Binding-site contacts:
Ligand atom C7 contacts residue GLU462 of chain 1.C at 3.2 Å.
Ligand atom O5 contacts residue THR233 of chain 1.A at 3.8 Å.
Ligand atom N2 contacts residue GLU462 of chain 1.C at 3.9 Å.
Ligand atom C1 contacts residue THR233 of chain 1.A at 4.0 Å.
Ligand atom O7 contacts residue GLU462 of chain 1.C at 2.9 Å (salt-bridge).
Ligand atom C4 contacts residue ASN231 of chain 1.A at 4.2 Å.
Ligand atom C6 contacts residue THR106 of chain 1.A at 4.1 Å.
Ligand atom C8 contacts residue LEU458 of chain 1.C at 4.0 Å (hydrophobic).
Ligand atom C2 contacts residue ASN231 of chain 1.A at 2.4 Å.
Ligand atom C6 contacts residue THR233 of chain 1.A at 4.2 Å.
Ligand atom C1 contacts residue THR106 of chain 1.A at 4.1 Å.
Ligand atom O7 contacts residue ASN457 of chain 1.C at 4.4 Å.
Ligand atom O5 contacts residue ASN231 of chain 1.A at 2.4 Å (h-bond).
Ligand atom N2 contacts residue ASN231 of chain 1.A at 2.9 Å (h-bond).
Ligand atom C5 contacts residue THR233 of chain 1.A at 3.8 Å.
Ligand atom C8 contacts residue GLU462 of chain 1.C at 3.5 Å.
Ligand atom O7 contacts residue LEU458 of chain 1.C at 4.5 Å.
Ligand atom C1 contacts residue ASN231 of chain 1.A at 1.4 Å.
Ligand atom C8 contacts residue ASN231 of chain 1.A at 4.0 Å.
Ligand atom C8 contacts residue ASP464 of chain 1.C at 4.1 Å.
Ligand atom O5 contacts residue THR106 of chain 1.A at 3.4 Å.
Ligand atom C3 contacts residue ASN231 of chain 1.A at 3.8 Å.
Ligand atom C7 contacts residue ASN231 of chain 1.A at 3.6 Å.
Ligand atom O6 contacts residue THR233 of chain 1.A at 3.8 Å.
Ligand atom C5 contacts residue THR106 of chain 1.A at 4.4 Å.
Ligand atom C8 contacts residue SER456 of chain 1.C at 3.7 Å.
Ligand atom C5 contacts residue ASN231 of chain 1.A at 3.7 Å.
Ligand atom O7 contacts residue LYS459 of chain 1.C at 4.4 Å.

Sequence of chain 1.C:
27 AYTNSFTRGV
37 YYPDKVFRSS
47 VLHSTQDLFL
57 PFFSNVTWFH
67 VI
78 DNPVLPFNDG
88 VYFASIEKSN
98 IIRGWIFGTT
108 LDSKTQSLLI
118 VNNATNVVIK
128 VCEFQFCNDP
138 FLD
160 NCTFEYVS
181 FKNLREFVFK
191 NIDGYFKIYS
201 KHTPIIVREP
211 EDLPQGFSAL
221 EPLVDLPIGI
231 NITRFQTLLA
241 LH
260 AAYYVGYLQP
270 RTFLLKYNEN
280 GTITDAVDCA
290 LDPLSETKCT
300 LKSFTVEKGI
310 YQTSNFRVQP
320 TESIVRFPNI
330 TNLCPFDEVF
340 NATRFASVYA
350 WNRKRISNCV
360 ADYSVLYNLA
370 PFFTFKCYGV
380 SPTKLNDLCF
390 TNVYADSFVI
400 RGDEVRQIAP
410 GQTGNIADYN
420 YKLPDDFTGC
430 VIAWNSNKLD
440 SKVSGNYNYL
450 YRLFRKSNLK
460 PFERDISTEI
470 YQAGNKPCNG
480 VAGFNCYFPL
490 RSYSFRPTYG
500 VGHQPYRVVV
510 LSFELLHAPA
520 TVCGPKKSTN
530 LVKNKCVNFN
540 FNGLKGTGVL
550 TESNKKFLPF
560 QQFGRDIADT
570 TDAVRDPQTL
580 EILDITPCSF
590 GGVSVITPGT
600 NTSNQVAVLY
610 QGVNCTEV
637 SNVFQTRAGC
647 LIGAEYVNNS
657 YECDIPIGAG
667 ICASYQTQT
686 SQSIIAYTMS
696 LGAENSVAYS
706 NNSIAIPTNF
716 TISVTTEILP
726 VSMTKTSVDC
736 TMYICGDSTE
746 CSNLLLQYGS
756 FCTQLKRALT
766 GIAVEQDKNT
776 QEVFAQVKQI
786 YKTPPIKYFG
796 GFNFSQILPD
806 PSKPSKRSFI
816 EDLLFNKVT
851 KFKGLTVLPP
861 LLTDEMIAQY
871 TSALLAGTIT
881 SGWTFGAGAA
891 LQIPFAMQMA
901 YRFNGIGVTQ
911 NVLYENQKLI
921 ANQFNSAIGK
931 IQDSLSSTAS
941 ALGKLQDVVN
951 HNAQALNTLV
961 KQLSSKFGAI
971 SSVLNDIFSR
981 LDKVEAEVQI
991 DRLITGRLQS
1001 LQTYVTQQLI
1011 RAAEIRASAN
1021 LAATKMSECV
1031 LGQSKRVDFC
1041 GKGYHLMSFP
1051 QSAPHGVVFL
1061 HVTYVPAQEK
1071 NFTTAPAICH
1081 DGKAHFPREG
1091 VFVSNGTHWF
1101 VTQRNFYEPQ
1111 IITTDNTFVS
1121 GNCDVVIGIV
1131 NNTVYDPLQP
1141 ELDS

This protein binds this small molecule.
Small molecule (SMILES): CC(=O)N[C@@H]1[C@@H](O)[C@H](O)[C@@H](CO)O[C@H]1O

Sequence of chain 1.A:
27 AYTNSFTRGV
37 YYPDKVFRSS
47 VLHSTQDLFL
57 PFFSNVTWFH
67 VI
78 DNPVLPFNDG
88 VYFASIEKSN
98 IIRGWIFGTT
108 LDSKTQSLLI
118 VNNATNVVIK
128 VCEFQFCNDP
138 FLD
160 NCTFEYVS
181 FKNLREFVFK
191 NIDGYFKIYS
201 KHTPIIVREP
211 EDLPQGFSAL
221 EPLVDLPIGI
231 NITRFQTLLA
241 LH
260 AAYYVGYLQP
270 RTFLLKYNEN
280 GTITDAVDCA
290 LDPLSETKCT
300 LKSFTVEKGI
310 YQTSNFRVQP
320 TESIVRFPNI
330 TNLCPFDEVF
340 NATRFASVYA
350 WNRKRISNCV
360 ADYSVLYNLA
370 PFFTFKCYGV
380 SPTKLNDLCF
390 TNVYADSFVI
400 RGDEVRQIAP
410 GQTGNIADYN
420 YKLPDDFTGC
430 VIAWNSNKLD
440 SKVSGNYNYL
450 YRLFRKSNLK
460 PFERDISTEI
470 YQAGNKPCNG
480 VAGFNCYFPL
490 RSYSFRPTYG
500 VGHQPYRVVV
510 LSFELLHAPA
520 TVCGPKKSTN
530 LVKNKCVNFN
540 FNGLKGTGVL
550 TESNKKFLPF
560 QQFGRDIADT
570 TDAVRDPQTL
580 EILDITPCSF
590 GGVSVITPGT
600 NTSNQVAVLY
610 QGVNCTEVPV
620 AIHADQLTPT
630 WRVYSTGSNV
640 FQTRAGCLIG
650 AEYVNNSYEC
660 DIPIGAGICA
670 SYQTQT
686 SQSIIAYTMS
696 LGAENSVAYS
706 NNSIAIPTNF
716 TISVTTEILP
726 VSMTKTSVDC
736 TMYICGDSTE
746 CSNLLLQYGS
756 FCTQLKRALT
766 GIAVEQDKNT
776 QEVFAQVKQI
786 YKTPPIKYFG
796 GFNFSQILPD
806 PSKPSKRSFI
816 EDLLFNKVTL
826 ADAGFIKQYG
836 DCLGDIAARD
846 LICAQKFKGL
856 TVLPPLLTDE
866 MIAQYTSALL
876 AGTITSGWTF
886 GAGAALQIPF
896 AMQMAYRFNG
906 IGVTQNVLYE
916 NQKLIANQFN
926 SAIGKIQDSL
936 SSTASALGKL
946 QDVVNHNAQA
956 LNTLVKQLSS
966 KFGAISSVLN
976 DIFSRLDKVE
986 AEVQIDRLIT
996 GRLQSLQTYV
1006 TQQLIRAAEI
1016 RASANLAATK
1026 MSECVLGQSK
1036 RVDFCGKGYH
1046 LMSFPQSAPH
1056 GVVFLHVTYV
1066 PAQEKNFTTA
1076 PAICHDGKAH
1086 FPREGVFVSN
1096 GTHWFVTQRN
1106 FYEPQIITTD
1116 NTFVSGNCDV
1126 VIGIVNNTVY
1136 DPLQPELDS